A small-molecule ligand and the protein it binds are described below.
Small molecule (SMILES): Cc1ccc(C(=O)Nc2ccc(CNCCN3CCOCC3)c(C(F)(F)F)c2)cc1C#Cc1cnc2cccnn12

Binding-site contacts:
Ligand atom C14 contacts residue GLU75 of chain 1.B at 3.5 Å.
Ligand atom F1 contacts residue HIS148 of chain 1.B at 3.3 Å.
Ligand atom N3 contacts residue TRP105 of chain 1.B at 3.6 Å.
Ligand atom C8 contacts residue THR103 of chain 1.B at 3.5 Å.
Ligand atom C23 contacts residue GLU75 of chain 1.B at 3.6 Å.
Ligand atom C7 contacts residue PHE169 of chain 1.B at 3.5 Å (hydrophobic).
Ligand atom N2 contacts residue PHE169 of chain 1.B at 3.7 Å.
Ligand atom C11 contacts residue ILE101 of chain 1.B at 3.7 Å (hydrophobic).
Ligand atom C5 contacts residue PHE169 of chain 1.B at 3.7 Å (hydrophobic).
Ligand atom C9 contacts residue LEU88 of chain 1.B at 3.6 Å (hydrophobic).
Ligand atom C11 contacts residue THR103 of chain 1.B at 3.6 Å.
Ligand atom C9 contacts residue THR103 of chain 1.B at 3.7 Å.
Ligand atom C18 contacts residue LEU79 of chain 1.B at 3.7 Å (hydrophobic).
Ligand atom C24 contacts residue HIS148 of chain 1.B at 3.7 Å.
Ligand atom C8 contacts residue LEU88 of chain 1.B at 3.7 Å (hydrophobic).
Ligand atom C15 contacts residue THR103 of chain 1.B at 3.6 Å.
Ligand atom O1 contacts residue GLY167 of chain 1.B at 3.4 Å.
Ligand atom C6 contacts residue GLN104 of chain 1.B at 3.3 Å.
Ligand atom N5 contacts residue HIS148 of chain 1.B at 2.7 Å (h-bond).
Ligand atom N3 contacts residue CYS106 of chain 1.B at 2.9 Å (h-bond).
Ligand atom C25 contacts residue HIS148 of chain 1.B at 3.1 Å.
Ligand atom C16 contacts residue ASP168 of chain 1.B at 3.7 Å.
Ligand atom C15 contacts residue LYS57 of chain 1.B at 3.5 Å.
Ligand atom C1 contacts residue TRP105 of chain 1.B at 3.5 Å (hydrophobic).
Ligand atom O1 contacts residue ASP168 of chain 1.B at 2.7 Å (salt-bridge).
Ligand atom C5 contacts residue ALA55 of chain 1.B at 3.5 Å (hydrophobic).
Ligand atom C22 contacts residue ASP168 of chain 1.B at 3.6 Å.
Ligand atom C6 contacts residue ALA55 of chain 1.B at 3.4 Å (hydrophobic).
Ligand atom C25 contacts residue ILE147 of chain 1.B at 2.8 Å (hydrophobic).
Ligand atom C10 contacts residue THR103 of chain 1.B at 3.6 Å.
Ligand atom C11 contacts residue LYS57 of chain 1.B at 3.3 Å.
Ligand atom C12 contacts residue LEU88 of chain 1.B at 3.3 Å (hydrophobic).
Ligand atom C30 contacts residue VAL78 of chain 1.B at 3.4 Å (hydrophobic).
Ligand atom C29 contacts residue ASN74 of chain 1.B at 3.5 Å.
Ligand atom C4 contacts residue TRP105 of chain 1.B at 3.7 Å (hydrophobic).
Ligand atom C23 contacts residue ASP168 of chain 1.B at 3.5 Å.
Ligand atom N4 contacts residue GLU75 of chain 1.B at 3.1 Å (salt-bridge).
Ligand atom C11 contacts residue ALA55 of chain 1.B at 3.7 Å (hydrophobic).
Ligand atom C7 contacts residue ALA55 of chain 1.B at 3.6 Å (hydrophobic).
Ligand atom N1 contacts residue PHE169 of chain 1.B at 3.6 Å.

Sequence of chain 1.B:
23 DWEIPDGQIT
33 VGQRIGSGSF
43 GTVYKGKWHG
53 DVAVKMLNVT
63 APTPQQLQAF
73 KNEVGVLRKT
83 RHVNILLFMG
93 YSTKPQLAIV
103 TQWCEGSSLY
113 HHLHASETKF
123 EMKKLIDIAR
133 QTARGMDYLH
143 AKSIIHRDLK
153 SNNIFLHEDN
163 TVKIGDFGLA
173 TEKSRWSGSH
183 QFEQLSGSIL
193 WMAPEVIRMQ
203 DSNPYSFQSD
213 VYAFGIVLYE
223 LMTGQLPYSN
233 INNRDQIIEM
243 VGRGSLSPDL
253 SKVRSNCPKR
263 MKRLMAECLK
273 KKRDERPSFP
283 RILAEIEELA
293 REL